Sequence of chain 1.D:
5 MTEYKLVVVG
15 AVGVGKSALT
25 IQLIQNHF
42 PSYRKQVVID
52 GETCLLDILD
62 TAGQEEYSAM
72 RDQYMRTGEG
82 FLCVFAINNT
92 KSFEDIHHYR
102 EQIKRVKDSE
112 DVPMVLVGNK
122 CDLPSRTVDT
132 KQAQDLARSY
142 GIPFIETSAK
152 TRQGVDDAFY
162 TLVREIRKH

Binding-site contacts:
Ligand atom C6 contacts residue LYS121 of chain 1.D at 3.4 Å.
Ligand atom O1B contacts residue LYS20 of chain 1.D at 2.7 Å (salt-bridge).
Ligand atom O4' contacts residue LYS121 of chain 1.D at 3.3 Å (salt-bridge).
Ligand atom PB contacts residue MG1 of chain 1.BA at 3.5 Å.
Ligand atom N3B contacts residue GLY17 of chain 1.D at 3.3 Å (h-bond).
Ligand atom C6 contacts residue ASP123 of chain 1.D at 3.6 Å.
Ligand atom O1B contacts residue GLY19 of chain 1.D at 3.1 Å (h-bond).
Ligand atom O3A contacts residue GLY19 of chain 1.D at 3.1 Å (h-bond).
Ligand atom O3A contacts residue LYS20 of chain 1.D at 3.6 Å.
Ligand atom O1B contacts residue GLY17 of chain 1.D at 3.5 Å (h-bond).
Ligand atom N7 contacts residue ALA150 of chain 1.D at 3.6 Å.
Ligand atom O1G contacts residue GLY17 of chain 1.D at 3.0 Å (h-bond).
Ligand atom O1A contacts residue ALA22 of chain 1.D at 2.8 Å (h-bond).
Ligand atom O2G contacts residue MG1 of chain 1.BA at 2.4 Å.
Ligand atom O6 contacts residue SER149 of chain 1.D at 3.5 Å.
Ligand atom O2' contacts residue PHE32 of chain 1.D at 3.2 Å.
Ligand atom PG contacts residue MG1 of chain 1.BA at 3.5 Å.
Ligand atom PB contacts residue LYS20 of chain 1.D at 3.6 Å.
Ligand atom C5 contacts residue LYS121 of chain 1.D at 3.5 Å.
Ligand atom N7 contacts residue ASN120 of chain 1.D at 3.0 Å (h-bond).
Ligand atom O6 contacts residue LYS121 of chain 1.D at 3.4 Å.
Ligand atom O1G contacts residue VAL16 of chain 1.D at 3.2 Å.
Ligand atom O2B contacts residue MG1 of chain 1.BA at 2.2 Å.
Ligand atom O1A contacts residue SER21 of chain 1.D at 3.3 Å.
Ligand atom O1A contacts residue GLY19 of chain 1.D at 3.6 Å.
Ligand atom N9 contacts residue LYS121 of chain 1.D at 3.6 Å.
Ligand atom N3B contacts residue MG1 of chain 1.BA at 3.6 Å.
Ligand atom O6 contacts residue ASN120 of chain 1.D at 3.3 Å (h-bond).
Ligand atom C8 contacts residue ALA22 of chain 1.D at 3.5 Å (hydrophobic).
Ligand atom N2 contacts residue ASP123 of chain 1.D at 3.1 Å (salt-bridge).
Ligand atom O1G contacts residue LYS20 of chain 1.D at 2.8 Å (salt-bridge).
Ligand atom O2B contacts residue SER21 of chain 1.D at 3.0 Å (h-bond).
Ligand atom O6 contacts residue LYS151 of chain 1.D at 3.5 Å (salt-bridge).
Ligand atom O2B contacts residue LYS20 of chain 1.D at 3.6 Å.
Ligand atom N1 contacts residue ASP123 of chain 1.D at 2.9 Å (salt-bridge).
Ligand atom O6 contacts residue ALA150 of chain 1.D at 2.8 Å (h-bond).
Ligand atom O1B contacts residue VAL18 of chain 1.D at 3.4 Å (h-bond).
Ligand atom N2 contacts residue LEU124 of chain 1.D at 3.3 Å.
Ligand atom N7 contacts residue ALA22 of chain 1.D at 3.6 Å.
Ligand atom O6 contacts residue ASP123 of chain 1.D at 3.5 Å (salt-bridge).

This protein binds this small molecule.
Small molecule (SMILES): Nc1nc2c(ncn2[C@@H]2O[C@H](CO[P](=O)(O)O[P](=O)(O)NP(=O)(O)O)[C@@H](O)[C@H]2O)c(=O)[nH]1